Sequence of chain 1.A:
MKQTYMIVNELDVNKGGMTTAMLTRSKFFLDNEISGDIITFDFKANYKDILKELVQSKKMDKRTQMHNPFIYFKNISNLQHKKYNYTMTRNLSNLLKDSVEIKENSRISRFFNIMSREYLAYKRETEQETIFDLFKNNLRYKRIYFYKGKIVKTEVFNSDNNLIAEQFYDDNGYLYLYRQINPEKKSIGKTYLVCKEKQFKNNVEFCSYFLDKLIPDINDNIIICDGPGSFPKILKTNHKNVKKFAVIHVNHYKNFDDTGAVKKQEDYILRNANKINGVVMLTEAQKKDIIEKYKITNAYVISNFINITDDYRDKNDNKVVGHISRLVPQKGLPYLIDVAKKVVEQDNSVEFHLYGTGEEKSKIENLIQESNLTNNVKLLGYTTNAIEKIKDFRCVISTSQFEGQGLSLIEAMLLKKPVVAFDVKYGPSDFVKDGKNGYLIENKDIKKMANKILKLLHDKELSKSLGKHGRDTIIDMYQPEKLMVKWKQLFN

Binding-site contacts:
Ligand atom OAB contacts residue VAL266 of chain 1.A at 3.7 Å.
Ligand atom OAE contacts residue MET34 of chain 1.A at 3.4 Å.
Ligand atom OAC contacts residue ARG342 of chain 1.A at 3.4 Å (salt-bridge).
Ligand atom OBG contacts residue GLY245 of chain 1.A at 3.5 Å.
Ligand atom OBS contacts residue VAL266 of chain 1.A at 3.3 Å.
Ligand atom OBG contacts residue ASN25 of chain 1.A at 3.7 Å.
Ligand atom OBT contacts residue UDP1 of chain 1.J at 3.6 Å (h-bond).
Ligand atom OBU contacts residue LYS31 of chain 1.A at 3.6 Å.
Ligand atom PAX contacts residue GLY32 of chain 1.A at 3.5 Å.
Ligand atom CAT contacts residue ARG342 of chain 1.A at 3.7 Å.
Ligand atom OAQ contacts residue GLN346 of chain 1.A at 3.4 Å (h-bond).
Ligand atom OBR contacts residue PHE418 of chain 1.A at 3.4 Å.
Ligand atom OBY contacts residue GLY245 of chain 1.A at 3.2 Å (h-bond).
Ligand atom OAD contacts residue GLY33 of chain 1.A at 3.1 Å (h-bond).
Ligand atom OAD contacts residue MET34 of chain 1.A at 3.1 Å (h-bond).
Ligand atom OBX contacts residue GLY243 of chain 1.A at 3.5 Å.
Ligand atom CBH contacts residue ASN25 of chain 1.A at 3.6 Å.
Ligand atom OBV contacts residue GLU26 of chain 1.A at 3.5 Å (salt-bridge).
Ligand atom OBX contacts residue SER246 of chain 1.A at 3.4 Å.
Ligand atom CBJ contacts residue ASN25 of chain 1.A at 3.7 Å.
Ligand atom OBS contacts residue GLN346 of chain 1.A at 3.3 Å (h-bond).
Ligand atom OAA contacts residue ASN271 of chain 1.A at 3.2 Å (h-bond).
Ligand atom OBR contacts residue LYS279 of chain 1.A at 2.8 Å (salt-bridge).
Ligand atom C6 contacts residue GLN281 of chain 1.A at 3.3 Å.
Ligand atom OAA contacts residue LYS279 of chain 1.A at 3.7 Å.
Ligand atom OAF contacts residue PRO244 of chain 1.A at 3.4 Å.
Ligand atom OAG contacts residue ASN25 of chain 1.A at 2.8 Å (h-bond).
Ligand atom OBX contacts residue ASN25 of chain 1.A at 3.6 Å.
Ligand atom OAF contacts residue GLY245 of chain 1.A at 2.7 Å (h-bond).
Ligand atom OBU contacts residue GLY32 of chain 1.A at 2.8 Å (h-bond).
Ligand atom O6 contacts residue GLN281 of chain 1.A at 3.3 Å (h-bond).
Ligand atom CAV contacts residue MET34 of chain 1.A at 3.7 Å (hydrophobic).
Ligand atom OCA contacts residue LYS249 of chain 1.A at 3.2 Å (salt-bridge).
Ligand atom OAD contacts residue GLY32 of chain 1.A at 3.0 Å.
Ligand atom CAV contacts residue GLY33 of chain 1.A at 3.7 Å.
Ligand atom OAD contacts residue THR35 of chain 1.A at 2.9 Å (h-bond).
Ligand atom PBF contacts residue GLY245 of chain 1.A at 3.7 Å.
Ligand atom OBE contacts residue ASN25 of chain 1.A at 3.5 Å.
Ligand atom OBR contacts residue ASN271 of chain 1.A at 2.9 Å (h-bond).
Ligand atom CAV contacts residue UDP1 of chain 1.J at 3.6 Å.

This protein binds this small molecule.
Small molecule (SMILES): O=P(O)(O)OC[C@@H](O)[C@@H](O)[C@@H](O)COP(=O)(O)OC[C@@H](O[C@@H]1O[C@@H](CO)[C@H](O)[C@@H](O)[C@@H]1O)[C@@H](O)[C@@H](O)COP(=O)(O)OC[C@@H](O)[C@@H](O)[C@@H](O)COP(=O)(O)OC[C@@H](O)[C@@H](O)[C@@H](O)CO